Sequence of chain 1.A:
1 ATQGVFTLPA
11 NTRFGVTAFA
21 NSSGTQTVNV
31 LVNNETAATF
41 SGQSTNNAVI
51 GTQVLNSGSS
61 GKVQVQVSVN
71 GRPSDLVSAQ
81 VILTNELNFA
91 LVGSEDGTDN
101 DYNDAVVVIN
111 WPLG

Binding-site contacts:
Ligand atom C3 contacts residue ASP96 of chain 3.A at 3.4 Å.
Ligand atom O4 contacts residue ASP101 of chain 3.A at 2.9 Å (salt-bridge).
Ligand atom C5 contacts residue ASP99 of chain 3.A at 4.0 Å.
Ligand atom C3 contacts residue ASP104 of chain 3.A at 3.3 Å.
Ligand atom C3 contacts residue CA1 of chain 3.C at 3.3 Å.
Ligand atom O3 contacts residue CA1 of chain 3.C at 2.6 Å.
Ligand atom C6 contacts residue SER23 of chain 3.A at 4.0 Å.
Ligand atom C5 contacts residue CA1 of chain 3.D at 3.4 Å.
Ligand atom O5 contacts residue SER22 of chain 3.A at 3.2 Å.
Ligand atom C4 contacts residue CA1 of chain 3.D at 3.3 Å.
Ligand atom O5 contacts residue ASP104 of chain 3.A at 3.7 Å.
Ligand atom O6 contacts residue SER22 of chain 3.A at 3.6 Å.
Ligand atom O4 contacts residue ASP99 of chain 3.A at 2.4 Å (salt-bridge).
Ligand atom C1 contacts residue ASP96 of chain 3.A at 3.4 Å.
Ligand atom O3 contacts residue ASP104 of chain 3.A at 3.5 Å (salt-bridge).
Ligand atom C1 contacts residue SER22 of chain 3.A at 3.4 Å.
Ligand atom O1 contacts residue SER23 of chain 3.A at 2.6 Å (h-bond).
Ligand atom O4 contacts residue ASP104 of chain 3.A at 3.0 Å (salt-bridge).
Ligand atom O6 contacts residue SER23 of chain 3.A at 3.3 Å (h-bond).
Ligand atom C6 contacts residue GLY114 of chain 1.A at 4.1 Å.
Ligand atom C4 contacts residue ASP104 of chain 3.A at 3.6 Å.
Ligand atom C4 contacts residue CA1 of chain 3.C at 3.4 Å.
Ligand atom O5 contacts residue ASP101 of chain 3.A at 4.1 Å.
Ligand atom C4 contacts residue ASP99 of chain 3.A at 3.2 Å.
Ligand atom O3 contacts residue GLU95 of chain 3.A at 3.3 Å (salt-bridge).
Ligand atom O5 contacts residue CA1 of chain 3.D at 2.4 Å.
Ligand atom O4 contacts residue CA1 of chain 3.C at 2.5 Å.
Ligand atom C2 contacts residue SER23 of chain 3.A at 4.1 Å.
Ligand atom O5 contacts residue GLY114 of chain 1.A at 2.5 Å (h-bond).
Ligand atom O4 contacts residue CA1 of chain 3.D at 2.5 Å.
Ligand atom C2 contacts residue SER22 of chain 3.A at 3.8 Å.
Ligand atom C3 contacts residue SER22 of chain 3.A at 3.7 Å.
Ligand atom O3 contacts residue ASP99 of chain 3.A at 3.5 Å (salt-bridge).
Ligand atom O3 contacts residue ASP96 of chain 3.A at 2.8 Å (salt-bridge).
Ligand atom C2 contacts residue ASP96 of chain 3.A at 3.9 Å.
Ligand atom C3 contacts residue CA1 of chain 3.D at 4.0 Å.
Ligand atom C1 contacts residue SER23 of chain 3.A at 3.2 Å.
Ligand atom C5 contacts residue GLY114 of chain 1.A at 3.2 Å.
Ligand atom O3 contacts residue GLY97 of chain 3.A at 3.8 Å.
Ligand atom O5 contacts residue ASN21 of chain 3.A at 2.9 Å (h-bond).

Sequence of chain 3.A:
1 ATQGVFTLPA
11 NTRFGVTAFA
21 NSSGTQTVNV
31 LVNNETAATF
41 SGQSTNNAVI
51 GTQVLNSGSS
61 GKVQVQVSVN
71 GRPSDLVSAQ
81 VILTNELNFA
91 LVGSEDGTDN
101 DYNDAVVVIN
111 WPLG

This protein binds this small molecule.
Small molecule (SMILES): OC[C@@]1(O)OC[C@@H](O)[C@@H](O)[C@@H]1O